Binding-site contacts:
Ligand atom C5' contacts residue ASP741 of chain 1.D at 3.7 Å.
Ligand atom C6 contacts residue GTP1 of chain 1.N at 3.5 Å.
Ligand atom O2' contacts residue GTP1 of chain 1.N at 3.9 Å.
Ligand atom N2 contacts residue ALA705 of chain 1.D at 2.9 Å (h-bond).
Ligand atom OP1 contacts residue LYS846 of chain 1.C at 3.1 Å (salt-bridge).
Ligand atom C4' contacts residue MG1 of chain 1.K at 3.8 Å.
Ligand atom O3' contacts residue MG1 of chain 1.K at 2.1 Å.
Ligand atom C5 contacts residue GTP1 of chain 1.N at 3.5 Å.
Ligand atom O2A contacts residue GLN567 of chain 1.C at 2.7 Å (h-bond).
Ligand atom O4' contacts residue HIS999 of chain 1.C at 3.5 Å.
Ligand atom N1 contacts residue GTP1 of chain 1.N at 3.9 Å.
Ligand atom C3' contacts residue GTP1 of chain 1.N at 3.8 Å.
Ligand atom O2' contacts residue ARG704 of chain 1.D at 2.7 Å (salt-bridge).
Ligand atom C2' contacts residue GTP1 of chain 1.N at 3.5 Å.
Ligand atom O2' contacts residue MG1 of chain 1.K at 3.5 Å.
Ligand atom O3' contacts residue GTP1 of chain 1.N at 3.5 Å (h-bond).
Ligand atom OP1 contacts residue ASP741 of chain 1.D at 3.6 Å (salt-bridge).
Ligand atom C3' contacts residue ASP743 of chain 1.D at 3.8 Å.
Ligand atom O3G contacts residue ARG409 of chain 1.C at 3.2 Å (salt-bridge).
Ligand atom C4' contacts residue ASP741 of chain 1.D at 3.9 Å.
Ligand atom O3' contacts residue ASP741 of chain 1.D at 3.4 Å (salt-bridge).
Ligand atom O6 contacts residue GTP1 of chain 1.N at 3.1 Å (h-bond).
Ligand atom P contacts residue LYS838 of chain 1.C at 3.9 Å.
Ligand atom O3' contacts residue ASP743 of chain 1.D at 3.3 Å (salt-bridge).
Ligand atom C4' contacts residue HIS999 of chain 1.C at 3.4 Å.
Ligand atom N7 contacts residue GTP1 of chain 1.N at 3.5 Å (h-bond).
Ligand atom C2' contacts residue ARG704 of chain 1.D at 3.6 Å.
Ligand atom C2 contacts residue ALA705 of chain 1.D at 3.8 Å (hydrophobic).
Ligand atom N2 contacts residue PRO706 of chain 1.D at 3.4 Å.
Ligand atom PA contacts residue GLN567 of chain 1.C at 3.9 Å.
Ligand atom C5' contacts residue HIS999 of chain 1.C at 3.3 Å.
Ligand atom O2' contacts residue ASP743 of chain 1.D at 3.2 Å (salt-bridge).
Ligand atom O3' contacts residue LYS838 of chain 1.C at 3.5 Å (salt-bridge).
Ligand atom N3 contacts residue ALA705 of chain 1.D at 3.8 Å.
Ligand atom C4 contacts residue GTP1 of chain 1.N at 3.9 Å.
Ligand atom C8 contacts residue GTP1 of chain 1.N at 3.8 Å.
Ligand atom C3' contacts residue MG1 of chain 1.K at 3.3 Å.
Ligand atom C4' contacts residue ASP743 of chain 1.D at 3.4 Å.
Ligand atom N9 contacts residue GTP1 of chain 1.N at 3.9 Å.
Ligand atom OP1 contacts residue LYS838 of chain 1.C at 3.0 Å (salt-bridge).

This protein binds this small molecule.
Small molecule (SMILES): Nc1nc2c(ncn2[C@@H]2O[C@H](CO[P](=O)(O)O[P](=O)(O)OP(=O)(O)O)[C@@H](O[P](=O)(O)OC[C@H]3O[C@@H](n4cnc5c(=O)nc(N)[nH]c54)[C@H](O)[C@@H]3O)[C@H]2O)c(=O)[nH]1

Sequence of chain 1.D:
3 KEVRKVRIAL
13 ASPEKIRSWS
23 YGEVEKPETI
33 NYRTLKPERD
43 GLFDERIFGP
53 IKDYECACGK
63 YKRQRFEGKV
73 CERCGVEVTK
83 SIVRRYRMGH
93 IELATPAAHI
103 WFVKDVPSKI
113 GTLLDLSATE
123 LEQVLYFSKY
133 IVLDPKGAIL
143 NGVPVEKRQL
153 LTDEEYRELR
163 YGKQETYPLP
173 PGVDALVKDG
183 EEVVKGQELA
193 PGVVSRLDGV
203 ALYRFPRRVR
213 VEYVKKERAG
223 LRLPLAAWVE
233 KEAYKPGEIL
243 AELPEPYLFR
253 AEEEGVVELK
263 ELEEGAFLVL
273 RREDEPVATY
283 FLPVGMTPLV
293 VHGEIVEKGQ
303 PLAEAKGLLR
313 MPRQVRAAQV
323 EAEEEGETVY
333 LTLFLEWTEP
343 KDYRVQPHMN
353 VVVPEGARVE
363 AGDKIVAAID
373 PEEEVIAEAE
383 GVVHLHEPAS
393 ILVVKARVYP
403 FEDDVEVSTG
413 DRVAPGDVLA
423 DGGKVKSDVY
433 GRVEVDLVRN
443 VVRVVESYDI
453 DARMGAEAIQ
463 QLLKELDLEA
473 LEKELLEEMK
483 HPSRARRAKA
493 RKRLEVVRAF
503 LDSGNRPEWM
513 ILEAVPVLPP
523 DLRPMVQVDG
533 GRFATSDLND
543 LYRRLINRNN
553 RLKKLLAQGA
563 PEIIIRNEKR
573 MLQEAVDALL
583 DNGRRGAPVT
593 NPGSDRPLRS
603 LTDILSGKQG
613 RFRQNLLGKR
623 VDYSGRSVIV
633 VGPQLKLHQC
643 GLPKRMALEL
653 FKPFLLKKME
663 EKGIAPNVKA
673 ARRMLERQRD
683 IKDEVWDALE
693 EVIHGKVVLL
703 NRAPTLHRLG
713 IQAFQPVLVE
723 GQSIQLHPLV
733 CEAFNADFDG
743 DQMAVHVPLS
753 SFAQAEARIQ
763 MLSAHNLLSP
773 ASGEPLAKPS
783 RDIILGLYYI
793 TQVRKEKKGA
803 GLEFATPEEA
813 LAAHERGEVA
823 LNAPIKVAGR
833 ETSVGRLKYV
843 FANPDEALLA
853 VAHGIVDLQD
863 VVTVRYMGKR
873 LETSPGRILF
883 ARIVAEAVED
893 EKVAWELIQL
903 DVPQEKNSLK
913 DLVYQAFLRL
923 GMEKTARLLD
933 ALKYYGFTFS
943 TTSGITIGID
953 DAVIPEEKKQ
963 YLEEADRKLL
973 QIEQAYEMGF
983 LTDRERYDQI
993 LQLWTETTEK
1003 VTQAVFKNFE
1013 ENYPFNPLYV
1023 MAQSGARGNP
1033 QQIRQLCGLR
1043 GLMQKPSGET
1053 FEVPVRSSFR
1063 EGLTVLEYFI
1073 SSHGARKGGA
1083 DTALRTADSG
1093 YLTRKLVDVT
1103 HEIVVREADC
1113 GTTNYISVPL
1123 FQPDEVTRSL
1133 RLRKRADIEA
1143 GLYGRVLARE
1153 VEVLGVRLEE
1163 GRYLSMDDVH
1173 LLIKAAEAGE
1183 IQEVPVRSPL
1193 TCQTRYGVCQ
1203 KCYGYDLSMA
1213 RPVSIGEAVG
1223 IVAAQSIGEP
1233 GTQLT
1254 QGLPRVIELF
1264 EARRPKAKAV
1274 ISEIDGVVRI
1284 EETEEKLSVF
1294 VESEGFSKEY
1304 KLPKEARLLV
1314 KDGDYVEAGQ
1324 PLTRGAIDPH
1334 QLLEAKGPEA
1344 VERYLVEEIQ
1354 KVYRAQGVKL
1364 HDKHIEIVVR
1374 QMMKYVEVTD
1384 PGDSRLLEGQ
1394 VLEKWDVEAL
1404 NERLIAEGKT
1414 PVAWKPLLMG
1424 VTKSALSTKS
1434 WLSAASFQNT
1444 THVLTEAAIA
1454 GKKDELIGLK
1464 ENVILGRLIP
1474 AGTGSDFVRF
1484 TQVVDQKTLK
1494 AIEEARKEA

Sequence of chain 1.C:
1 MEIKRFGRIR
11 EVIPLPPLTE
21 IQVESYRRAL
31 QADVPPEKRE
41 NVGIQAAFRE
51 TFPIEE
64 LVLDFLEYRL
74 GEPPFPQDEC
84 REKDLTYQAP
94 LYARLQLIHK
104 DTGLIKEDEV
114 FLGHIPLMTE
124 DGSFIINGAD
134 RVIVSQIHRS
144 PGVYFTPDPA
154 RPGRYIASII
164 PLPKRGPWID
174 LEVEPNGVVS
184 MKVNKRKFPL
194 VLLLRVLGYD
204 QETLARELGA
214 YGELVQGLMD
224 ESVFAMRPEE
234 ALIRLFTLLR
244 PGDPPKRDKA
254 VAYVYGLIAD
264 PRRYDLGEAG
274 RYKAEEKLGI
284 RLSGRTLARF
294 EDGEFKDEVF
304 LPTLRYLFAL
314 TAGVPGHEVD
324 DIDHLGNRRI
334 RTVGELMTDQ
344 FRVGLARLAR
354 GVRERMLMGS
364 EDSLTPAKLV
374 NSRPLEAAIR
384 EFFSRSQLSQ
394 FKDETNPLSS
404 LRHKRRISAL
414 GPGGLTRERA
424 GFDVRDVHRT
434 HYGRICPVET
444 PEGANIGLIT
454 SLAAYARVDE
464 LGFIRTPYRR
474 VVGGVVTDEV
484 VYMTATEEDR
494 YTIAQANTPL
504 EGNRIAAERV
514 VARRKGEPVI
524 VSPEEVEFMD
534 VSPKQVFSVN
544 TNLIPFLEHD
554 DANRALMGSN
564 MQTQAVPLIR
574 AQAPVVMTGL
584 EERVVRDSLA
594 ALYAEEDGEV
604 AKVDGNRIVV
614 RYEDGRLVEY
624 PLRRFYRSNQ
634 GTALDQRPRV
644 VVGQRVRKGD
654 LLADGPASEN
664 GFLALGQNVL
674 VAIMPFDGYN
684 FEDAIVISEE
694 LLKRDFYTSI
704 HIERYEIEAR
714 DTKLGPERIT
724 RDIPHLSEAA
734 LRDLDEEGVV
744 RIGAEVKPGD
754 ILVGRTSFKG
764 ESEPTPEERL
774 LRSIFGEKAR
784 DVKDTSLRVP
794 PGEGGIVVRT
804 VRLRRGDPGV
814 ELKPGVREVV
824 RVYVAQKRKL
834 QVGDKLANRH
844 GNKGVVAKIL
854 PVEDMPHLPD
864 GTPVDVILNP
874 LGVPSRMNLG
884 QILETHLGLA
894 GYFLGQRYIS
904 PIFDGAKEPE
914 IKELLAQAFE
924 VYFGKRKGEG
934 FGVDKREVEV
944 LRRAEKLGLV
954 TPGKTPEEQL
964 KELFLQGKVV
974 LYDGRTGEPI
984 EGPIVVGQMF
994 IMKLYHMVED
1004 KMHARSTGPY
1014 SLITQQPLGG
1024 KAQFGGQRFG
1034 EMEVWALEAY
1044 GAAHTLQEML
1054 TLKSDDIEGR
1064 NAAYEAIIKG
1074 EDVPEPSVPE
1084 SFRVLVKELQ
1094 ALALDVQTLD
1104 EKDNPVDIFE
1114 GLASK